Sequence of chain 1.B:
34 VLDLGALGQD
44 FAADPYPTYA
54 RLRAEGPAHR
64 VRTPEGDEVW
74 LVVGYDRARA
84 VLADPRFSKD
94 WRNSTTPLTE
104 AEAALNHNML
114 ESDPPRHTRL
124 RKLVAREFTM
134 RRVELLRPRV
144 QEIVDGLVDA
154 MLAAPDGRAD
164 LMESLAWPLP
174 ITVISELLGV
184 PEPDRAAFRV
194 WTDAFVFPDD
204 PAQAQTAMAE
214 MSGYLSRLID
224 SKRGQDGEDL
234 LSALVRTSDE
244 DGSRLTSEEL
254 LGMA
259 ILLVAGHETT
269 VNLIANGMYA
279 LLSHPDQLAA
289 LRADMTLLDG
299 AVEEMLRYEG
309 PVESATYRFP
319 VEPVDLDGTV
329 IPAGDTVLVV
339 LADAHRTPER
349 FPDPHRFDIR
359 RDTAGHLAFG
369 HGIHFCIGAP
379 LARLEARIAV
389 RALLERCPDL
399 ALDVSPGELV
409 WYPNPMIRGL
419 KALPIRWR

A protein and the small-molecule ligand that binds it are described below.
Small molecule (SMILES): CC[C@H]1OC(=O)[C@H](C)[C@@H](O)[C@@H](C)C[C@@H](C)C(=O)/C=C/[C@H]1C

Binding-site contacts:
Ligand atom CAO contacts residue THR314 of chain 1.B at 4.1 Å.
Ligand atom OAH contacts residue GOL1 of chain 1.P at 3.5 Å (h-bond).
Ligand atom CAI contacts residue ILE415 of chain 1.B at 3.3 Å (hydrophobic).
Ligand atom CAP contacts residue THR267 of chain 1.B at 3.9 Å.
Ligand atom CAD contacts residue VAL262 of chain 1.B at 3.6 Å (hydrophobic).
Ligand atom CAQ contacts residue VAL199 of chain 1.B at 4.0 Å (hydrophobic).
Ligand atom CAN contacts residue VAL199 of chain 1.B at 3.8 Å (hydrophobic).
Ligand atom CAA contacts residue ALA263 of chain 1.B at 3.4 Å (hydrophobic).
Ligand atom OAM contacts residue MET414 of chain 1.B at 3.7 Å.
Ligand atom CAA contacts residue THR267 of chain 1.B at 3.8 Å.
Ligand atom CAB contacts residue MET414 of chain 1.B at 3.6 Å (hydrophobic).
Ligand atom CAD contacts residue PHE198 of chain 1.B at 3.7 Å (hydrophobic).
Ligand atom OAF contacts residue VAL199 of chain 1.B at 3.2 Å.
Ligand atom CAI contacts residue MET414 of chain 1.B at 3.8 Å (hydrophobic).
Ligand atom CAR contacts residue 4AF258 of chain 1.B at 4.2 Å.
Ligand atom CAD contacts residue 4AF258 of chain 1.B at 3.5 Å.
Ligand atom CAK contacts residue LEU113 of chain 1.B at 3.9 Å (hydrophobic).
Ligand atom CAN contacts residue ILE415 of chain 1.B at 4.1 Å (hydrophobic).
Ligand atom CAR contacts residue VAL262 of chain 1.B at 4.2 Å (hydrophobic).
Ligand atom CAB contacts residue THR314 of chain 1.B at 3.8 Å.
Ligand atom CAB contacts residue VAL310 of chain 1.B at 3.8 Å (hydrophobic).
Ligand atom OAG contacts residue ALA263 of chain 1.B at 3.6 Å.
Ligand atom CAU contacts residue THR314 of chain 1.B at 4.2 Å.
Ligand atom CAL contacts residue MET414 of chain 1.B at 4.0 Å (hydrophobic).
Ligand atom CAC contacts residue PHE198 of chain 1.B at 4.2 Å (hydrophobic).
Ligand atom CAK contacts residue THR314 of chain 1.B at 3.9 Å.
Ligand atom CAC contacts residue ASN412 of chain 1.B at 3.8 Å.
Ligand atom CAU contacts residue ALA263 of chain 1.B at 4.2 Å (hydrophobic).
Ligand atom OAF contacts residue GLU266 of chain 1.B at 3.9 Å.
Ligand atom OAH contacts residue 4AF258 of chain 1.B at 2.8 Å (h-bond).
Ligand atom CAT contacts residue 4AF258 of chain 1.B at 3.1 Å.
Ligand atom CAJ contacts residue MET414 of chain 1.B at 3.7 Å (hydrophobic).
Ligand atom CAE contacts residue 4AF258 of chain 1.B at 3.8 Å.
Ligand atom OAM contacts residue THR314 of chain 1.B at 3.4 Å.
Ligand atom CAJ contacts residue ILE415 of chain 1.B at 3.5 Å (hydrophobic).
Ligand atom CAP contacts residue MET414 of chain 1.B at 4.2 Å (hydrophobic).
Ligand atom CAC contacts residue MET414 of chain 1.B at 3.9 Å (hydrophobic).
Ligand atom CAS contacts residue 4AF258 of chain 1.B at 4.1 Å.
Ligand atom CAA contacts residue HEM1 of chain 1.K at 3.4 Å.
Ligand atom CAS contacts residue THR314 of chain 1.B at 4.2 Å.